The protein below binds the small molecule below.
Small molecule (SMILES): CC(=O)N[C@@H]1[C@@H](O)[C@H](O)[C@@H](CO)O[C@H]1O

Sequence of chain 3.B:
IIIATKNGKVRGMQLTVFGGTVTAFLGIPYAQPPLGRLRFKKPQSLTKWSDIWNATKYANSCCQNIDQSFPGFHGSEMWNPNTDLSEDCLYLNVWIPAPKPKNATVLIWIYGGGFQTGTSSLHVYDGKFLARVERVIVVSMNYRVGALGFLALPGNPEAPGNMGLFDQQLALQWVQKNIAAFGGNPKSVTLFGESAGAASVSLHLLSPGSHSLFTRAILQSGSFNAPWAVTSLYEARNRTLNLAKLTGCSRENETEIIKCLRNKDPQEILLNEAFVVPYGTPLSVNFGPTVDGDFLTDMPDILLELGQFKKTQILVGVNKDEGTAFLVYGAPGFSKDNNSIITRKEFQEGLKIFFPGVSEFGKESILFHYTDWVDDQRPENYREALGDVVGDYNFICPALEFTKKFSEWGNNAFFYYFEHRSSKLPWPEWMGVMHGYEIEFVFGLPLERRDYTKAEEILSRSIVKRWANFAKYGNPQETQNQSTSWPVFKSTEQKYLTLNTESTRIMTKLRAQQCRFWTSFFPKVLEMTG

Binding-site contacts:
Ligand atom C6 contacts residue SER338 of chain 3.B at 4.4 Å.
Ligand atom C7 contacts residue ASN341 of chain 3.B at 3.4 Å.
Ligand atom O5 contacts residue ASN341 of chain 3.B at 3.1 Å (h-bond).
Ligand atom O7 contacts residue ASN342 of chain 3.B at 2.8 Å (h-bond).
Ligand atom N2 contacts residue ASN341 of chain 3.B at 3.6 Å.
Ligand atom C7 contacts residue ASN342 of chain 3.B at 3.7 Å.
Ligand atom C8 contacts residue ASN342 of chain 3.B at 3.9 Å.
Ligand atom O5 contacts residue SER338 of chain 3.B at 4.0 Å.
Ligand atom C6 contacts residue PHE337 of chain 3.B at 4.2 Å (hydrophobic).
Ligand atom C2 contacts residue ASN341 of chain 3.B at 3.5 Å.
Ligand atom O7 contacts residue ASN341 of chain 3.B at 2.5 Å (h-bond).
Ligand atom C1 contacts residue ASN341 of chain 3.B at 2.3 Å.
Ligand atom C5 contacts residue ASN341 of chain 3.B at 4.4 Å.